Binding-site contacts:
Ligand atom C3 contacts residue PHE278 of chain 1.A at 3.4 Å (hydrophobic).
Ligand atom C6 contacts residue LEU249 of chain 1.A at 3.8 Å (hydrophobic).
Ligand atom O4 contacts residue LEU249 of chain 1.A at 4.0 Å.
Ligand atom O3 contacts residue VAL280 of chain 1.A at 4.2 Å.
Ligand atom C4 contacts residue PRO281 of chain 1.A at 4.2 Å (hydrophobic).
Ligand atom O3 contacts residue PRO281 of chain 1.A at 4.1 Å.
Ligand atom C2 contacts residue ASN241 of chain 1.A at 2.5 Å.
Ligand atom O5 contacts residue ASN241 of chain 1.A at 2.4 Å (h-bond).
Ligand atom O5 contacts residue ASN245 of chain 1.A at 3.2 Å (h-bond).
Ligand atom O5 contacts residue ASN245 of chain 1.A at 4.0 Å.
Ligand atom O7 contacts residue ASN241 of chain 1.A at 4.3 Å.
Ligand atom C5 contacts residue ASN245 of chain 1.A at 3.5 Å.
Ligand atom N2 contacts residue ASN241 of chain 1.A at 2.9 Å (h-bond).
Ligand atom O7 contacts residue PRO281 of chain 1.A at 3.6 Å.
Ligand atom O3 contacts residue PRO281 of chain 1.A at 3.6 Å.
Ligand atom C4 contacts residue ASN241 of chain 1.A at 4.3 Å.
Ligand atom C6 contacts residue TYR282 of chain 1.A at 4.0 Å (hydrophobic).
Ligand atom C1 contacts residue ASN241 of chain 1.A at 1.5 Å.
Ligand atom C3 contacts residue ASN245 of chain 1.A at 4.3 Å.
Ligand atom C3 contacts residue ASN241 of chain 1.A at 3.8 Å.
Ligand atom C7 contacts residue ASN241 of chain 1.A at 3.9 Å.
Ligand atom C1 contacts residue ASN245 of chain 1.A at 4.4 Å.
Ligand atom C4 contacts residue PHE278 of chain 1.A at 3.2 Å (hydrophobic).
Ligand atom C5 contacts residue ASN245 of chain 1.A at 4.2 Å.
Ligand atom C2 contacts residue PRO281 of chain 1.A at 4.1 Å (hydrophobic).
Ligand atom C4 contacts residue ASN245 of chain 1.A at 4.2 Å.
Ligand atom C6 contacts residue ASN245 of chain 1.A at 3.7 Å.
Ligand atom O6 contacts residue TYR282 of chain 1.A at 4.4 Å.
Ligand atom C1 contacts residue ASN245 of chain 1.A at 4.1 Å.
Ligand atom C6 contacts residue LYS248 of chain 1.A at 4.5 Å.
Ligand atom C3 contacts residue PRO281 of chain 1.A at 4.2 Å (hydrophobic).
Ligand atom O2 contacts residue PRO281 of chain 1.A at 3.9 Å.
Ligand atom C5 contacts residue PRO281 of chain 1.A at 4.5 Å (hydrophobic).
Ligand atom O3 contacts residue PHE278 of chain 1.A at 3.0 Å (h-bond).
Ligand atom C6 contacts residue ASN245 of chain 1.A at 3.8 Å.
Ligand atom C6 contacts residue PRO281 of chain 1.A at 4.5 Å (hydrophobic).
Ligand atom C4 contacts residue LEU249 of chain 1.A at 4.4 Å (hydrophobic).
Ligand atom C5 contacts residue ASN241 of chain 1.A at 3.7 Å.
Ligand atom O4 contacts residue PHE278 of chain 1.A at 3.7 Å.
Ligand atom O6 contacts residue ASN245 of chain 1.A at 3.5 Å (h-bond).

Sequence of chain 1.A:
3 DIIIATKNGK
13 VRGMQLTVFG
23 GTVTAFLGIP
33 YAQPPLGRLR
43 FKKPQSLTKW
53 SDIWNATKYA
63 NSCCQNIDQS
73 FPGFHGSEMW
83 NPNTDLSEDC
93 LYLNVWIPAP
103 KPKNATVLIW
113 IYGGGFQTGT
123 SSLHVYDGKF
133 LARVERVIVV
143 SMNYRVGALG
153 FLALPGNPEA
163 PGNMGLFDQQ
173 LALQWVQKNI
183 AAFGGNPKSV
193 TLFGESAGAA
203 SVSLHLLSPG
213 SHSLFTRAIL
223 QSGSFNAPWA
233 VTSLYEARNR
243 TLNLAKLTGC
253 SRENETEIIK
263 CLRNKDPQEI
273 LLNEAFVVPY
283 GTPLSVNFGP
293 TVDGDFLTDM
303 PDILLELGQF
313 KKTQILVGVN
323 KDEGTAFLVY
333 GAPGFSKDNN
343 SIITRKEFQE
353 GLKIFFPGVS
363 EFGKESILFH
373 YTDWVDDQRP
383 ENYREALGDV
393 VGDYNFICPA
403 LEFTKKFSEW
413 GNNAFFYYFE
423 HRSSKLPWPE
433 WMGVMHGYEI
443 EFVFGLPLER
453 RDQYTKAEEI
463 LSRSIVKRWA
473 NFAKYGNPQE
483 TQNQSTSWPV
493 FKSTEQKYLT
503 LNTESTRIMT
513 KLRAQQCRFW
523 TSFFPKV

The protein below binds the small molecule below.
Small molecule (SMILES): CC(=O)N[C@H]1[C@H](O[C@H]2[C@H](O)[C@@H](NC(C)=O)CO[C@@H]2CO[C@@H]2O[C@@H](C)[C@@H](O)[C@@H](O)[C@@H]2O)O[C@H](CO)[C@@H](O)[C@@H]1O